Sequence of chain 1.C:
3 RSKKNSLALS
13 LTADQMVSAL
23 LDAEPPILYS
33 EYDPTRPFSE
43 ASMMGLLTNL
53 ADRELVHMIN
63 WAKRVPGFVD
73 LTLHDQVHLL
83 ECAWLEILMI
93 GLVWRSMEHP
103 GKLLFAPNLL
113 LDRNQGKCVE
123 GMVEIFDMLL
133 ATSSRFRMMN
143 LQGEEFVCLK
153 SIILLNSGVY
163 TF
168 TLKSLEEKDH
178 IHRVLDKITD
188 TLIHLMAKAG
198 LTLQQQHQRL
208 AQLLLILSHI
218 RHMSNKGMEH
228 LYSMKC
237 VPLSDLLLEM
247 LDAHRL

Binding-site contacts:
Ligand atom C04 contacts residue LEU49 of chain 1.C at 4.0 Å (hydrophobic).
Ligand atom O01 contacts residue GLU56 of chain 1.C at 2.4 Å (salt-bridge).
Ligand atom C05 contacts residue PHE107 of chain 1.C at 3.8 Å (hydrophobic).
Ligand atom C07 contacts residue ALA53 of chain 1.C at 4.0 Å (hydrophobic).
Ligand atom C20 contacts residue MET124 of chain 1.C at 3.4 Å (hydrophobic).
Ligand atom C19 contacts residue HIS227 of chain 1.C at 3.3 Å.
Ligand atom C08 contacts residue PHE107 of chain 1.C at 3.8 Å (hydrophobic).
Ligand atom C24 contacts residue MET231 of chain 1.C at 3.9 Å (hydrophobic).
Ligand atom O01 contacts residue ARG97 of chain 1.C at 3.2 Å (salt-bridge).
Ligand atom C18 contacts residue HIS227 of chain 1.C at 4.0 Å.
Ligand atom C08 contacts residue GLU56 of chain 1.C at 3.2 Å.
Ligand atom C20 contacts residue HIS227 of chain 1.C at 4.0 Å.
Ligand atom C19 contacts residue MET124 of chain 1.C at 4.0 Å (hydrophobic).
Ligand atom C18 contacts residue MET124 of chain 1.C at 3.9 Å (hydrophobic).
Ligand atom C06 contacts residue PHE107 of chain 1.C at 3.5 Å (hydrophobic).
Ligand atom O01 contacts residue LEU90 of chain 1.C at 4.0 Å.
Ligand atom C11 contacts residue PHE107 of chain 1.C at 3.7 Å (hydrophobic).
Ligand atom C23 contacts residue LEU228 of chain 1.C at 3.7 Å (hydrophobic).
Ligand atom C12 contacts residue LEU94 of chain 1.C at 3.6 Å (hydrophobic).
Ligand atom C21 contacts residue MET46 of chain 1.C at 3.8 Å (hydrophobic).
Ligand atom C09 contacts residue GLU56 of chain 1.C at 3.1 Å.
Ligand atom C24 contacts residue HIS227 of chain 1.C at 3.4 Å.
Ligand atom C12 contacts residue MET91 of chain 1.C at 3.8 Å (hydrophobic).
Ligand atom C21 contacts residue THR50 of chain 1.C at 4.0 Å.
Ligand atom C22 contacts residue MET46 of chain 1.C at 3.7 Å (hydrophobic).
Ligand atom C24 contacts residue LEU228 of chain 1.C at 3.4 Å (hydrophobic).
Ligand atom C09 contacts residue PHE107 of chain 1.C at 4.0 Å (hydrophobic).
Ligand atom C07 contacts residue PHE107 of chain 1.C at 3.7 Å (hydrophobic).
Ligand atom C10 contacts residue LEU90 of chain 1.C at 3.6 Å (hydrophobic).
Ligand atom C22 contacts residue THR50 of chain 1.C at 3.9 Å.
Ligand atom C23 contacts residue MET231 of chain 1.C at 3.5 Å (hydrophobic).
Ligand atom C10 contacts residue LEU94 of chain 1.C at 3.7 Å (hydrophobic).
Ligand atom C16 contacts residue MET91 of chain 1.C at 4.0 Å (hydrophobic).
Ligand atom N01 contacts residue HIS227 of chain 1.C at 3.0 Å (h-bond).
Ligand atom C21 contacts residue MET124 of chain 1.C at 4.0 Å (hydrophobic).
Ligand atom C07 contacts residue LEU49 of chain 1.C at 3.8 Å (hydrophobic).
Ligand atom C03 contacts residue LEU49 of chain 1.C at 4.0 Å (hydrophobic).
Ligand atom C11 contacts residue LEU94 of chain 1.C at 4.0 Å (hydrophobic).
Ligand atom C13 contacts residue LEU131 of chain 1.C at 3.9 Å (hydrophobic).
Ligand atom N01 contacts residue MET124 of chain 1.C at 4.1 Å.

A small-molecule ligand and the protein it binds are described below.
Small molecule (SMILES): C[C@]12CC[C@@H]3c4ccc(O)cc4CC[C@H]3[C@@H]1CC[C@@H]2Nc1ccccc1